The small molecule below binds the protein below.
Small molecule (SMILES): CC(=O)N[C@@H]1[C@@H](O)[C@H](O)[C@@H](CO)O[C@H]1O

Binding-site contacts:
Ligand atom C4 contacts residue ASN331 of chain 1.B at 4.2 Å.
Ligand atom O4 contacts residue THR581 of chain 1.B at 4.2 Å.
Ligand atom O5 contacts residue ASN331 of chain 1.B at 2.8 Å (h-bond).
Ligand atom C7 contacts residue ASN331 of chain 1.B at 3.4 Å.
Ligand atom C2 contacts residue ASN331 of chain 1.B at 2.2 Å.
Ligand atom C1 contacts residue ASN331 of chain 1.B at 1.5 Å.
Ligand atom C2 contacts residue GLN580 of chain 1.B at 3.7 Å.
Ligand atom C8 contacts residue LEU582 of chain 1.B at 4.1 Å (hydrophobic).
Ligand atom N2 contacts residue ASN331 of chain 1.B at 2.2 Å (h-bond).
Ligand atom C8 contacts residue ASN331 of chain 1.B at 4.0 Å.
Ligand atom C8 contacts residue PRO579 of chain 1.B at 4.2 Å (hydrophobic).
Ligand atom O7 contacts residue GLN580 of chain 1.B at 4.2 Å.
Ligand atom O3 contacts residue GLN580 of chain 1.B at 3.9 Å.
Ligand atom C7 contacts residue GLN580 of chain 1.B at 3.4 Å.
Ligand atom C1 contacts residue GLN580 of chain 1.B at 4.2 Å.
Ligand atom C5 contacts residue ASN331 of chain 1.B at 3.8 Å.
Ligand atom O7 contacts residue ASN331 of chain 1.B at 4.3 Å.
Ligand atom C3 contacts residue ASN331 of chain 1.B at 3.5 Å.
Ligand atom N2 contacts residue GLN580 of chain 1.B at 3.0 Å (h-bond).
Ligand atom C3 contacts residue GLN580 of chain 1.B at 3.4 Å.
Ligand atom C8 contacts residue GLN580 of chain 1.B at 3.5 Å.

Sequence of chain 1.B:
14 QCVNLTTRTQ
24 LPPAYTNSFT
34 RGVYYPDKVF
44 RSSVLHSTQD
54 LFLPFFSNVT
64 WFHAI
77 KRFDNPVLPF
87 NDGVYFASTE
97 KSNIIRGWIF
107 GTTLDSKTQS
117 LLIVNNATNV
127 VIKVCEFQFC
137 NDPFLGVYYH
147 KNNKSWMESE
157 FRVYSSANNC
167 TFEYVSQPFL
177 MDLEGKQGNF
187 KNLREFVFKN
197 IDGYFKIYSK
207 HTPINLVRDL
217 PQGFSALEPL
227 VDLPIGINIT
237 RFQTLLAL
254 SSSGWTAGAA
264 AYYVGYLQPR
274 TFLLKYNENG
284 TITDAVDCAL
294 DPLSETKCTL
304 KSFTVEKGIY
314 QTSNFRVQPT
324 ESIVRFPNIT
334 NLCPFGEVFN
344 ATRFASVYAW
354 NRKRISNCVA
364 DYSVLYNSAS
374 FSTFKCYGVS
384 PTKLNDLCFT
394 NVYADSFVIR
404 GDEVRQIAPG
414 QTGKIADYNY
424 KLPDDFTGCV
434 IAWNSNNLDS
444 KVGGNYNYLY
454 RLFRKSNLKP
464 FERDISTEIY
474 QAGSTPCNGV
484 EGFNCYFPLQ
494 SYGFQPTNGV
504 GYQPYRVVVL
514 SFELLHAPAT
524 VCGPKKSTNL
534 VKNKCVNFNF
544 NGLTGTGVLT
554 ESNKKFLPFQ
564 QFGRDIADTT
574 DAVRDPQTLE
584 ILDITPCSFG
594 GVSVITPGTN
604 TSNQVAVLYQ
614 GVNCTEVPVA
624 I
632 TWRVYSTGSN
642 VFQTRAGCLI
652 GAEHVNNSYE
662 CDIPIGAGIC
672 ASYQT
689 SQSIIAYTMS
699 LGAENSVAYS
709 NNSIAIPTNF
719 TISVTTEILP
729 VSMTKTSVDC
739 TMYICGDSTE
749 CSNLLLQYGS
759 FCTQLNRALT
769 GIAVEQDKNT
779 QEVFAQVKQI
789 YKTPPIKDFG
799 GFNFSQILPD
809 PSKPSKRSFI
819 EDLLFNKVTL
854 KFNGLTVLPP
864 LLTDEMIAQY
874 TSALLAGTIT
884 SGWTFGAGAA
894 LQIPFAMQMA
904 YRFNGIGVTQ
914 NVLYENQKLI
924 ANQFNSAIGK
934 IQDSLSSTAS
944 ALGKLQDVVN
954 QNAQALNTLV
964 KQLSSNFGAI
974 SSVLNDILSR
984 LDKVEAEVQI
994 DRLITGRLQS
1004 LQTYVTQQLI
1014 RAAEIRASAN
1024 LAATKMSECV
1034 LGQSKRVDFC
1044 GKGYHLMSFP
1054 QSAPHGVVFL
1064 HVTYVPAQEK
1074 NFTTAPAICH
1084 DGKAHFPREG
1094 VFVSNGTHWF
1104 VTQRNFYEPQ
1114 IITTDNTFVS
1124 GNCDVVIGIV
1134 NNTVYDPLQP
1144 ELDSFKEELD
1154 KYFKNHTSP